Sequence of chain 2.A:
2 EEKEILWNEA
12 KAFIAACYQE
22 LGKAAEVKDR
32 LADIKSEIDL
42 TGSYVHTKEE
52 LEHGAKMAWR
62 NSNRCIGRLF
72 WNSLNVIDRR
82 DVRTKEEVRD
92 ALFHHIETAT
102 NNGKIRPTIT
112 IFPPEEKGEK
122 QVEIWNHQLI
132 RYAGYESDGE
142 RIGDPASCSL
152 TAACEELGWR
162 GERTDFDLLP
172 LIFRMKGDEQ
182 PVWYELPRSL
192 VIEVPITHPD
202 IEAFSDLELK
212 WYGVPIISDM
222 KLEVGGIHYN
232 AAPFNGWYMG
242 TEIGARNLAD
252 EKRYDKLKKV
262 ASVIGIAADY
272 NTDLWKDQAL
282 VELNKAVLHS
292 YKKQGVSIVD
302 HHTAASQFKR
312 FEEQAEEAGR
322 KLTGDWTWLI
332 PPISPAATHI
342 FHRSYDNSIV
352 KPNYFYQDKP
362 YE

This protein binds this small molecule.
Small molecule (SMILES): [H]/N=C(\Nc1cccc(O[C@H]2CN[C@H](COc3ccc(N=C(N)c4cccs4)cc3)C2)c1)c1cccs1

Binding-site contacts:
Ligand atom C04 contacts residue ILE218 of chain 2.A at 3.5 Å (hydrophobic).
Ligand atom C24 contacts residue TYR357 of chain 2.A at 3.5 Å (hydrophobic).
Ligand atom C02 contacts residue PHE235 of chain 2.A at 3.5 Å (hydrophobic).
Ligand atom C14 contacts residue ILE218 of chain 2.A at 3.6 Å (hydrophobic).
Ligand atom C12 contacts residue GLU243 of chain 2.A at 3.4 Å.
Ligand atom C13 contacts residue ILE218 of chain 2.A at 3.6 Å (hydrophobic).
Ligand atom C02 contacts residue GLY237 of chain 2.A at 3.1 Å.
Ligand atom C5' contacts residue TRP329 of chain 2.A at 3.2 Å (hydrophobic).
Ligand atom C18 contacts residue ILE218 of chain 2.A at 3.3 Å (hydrophobic).
Ligand atom C15 contacts residue HEM1 of chain 2.B at 3.6 Å.
Ligand atom C16 contacts residue HEM1 of chain 2.B at 3.6 Å.
Ligand atom S01 contacts residue HEM1 of chain 2.B at 3.3 Å (h-bond).
Ligand atom C03 contacts residue PRO216 of chain 2.A at 3.5 Å (hydrophobic).
Ligand atom C02 contacts residue ASN236 of chain 2.A at 3.5 Å.
Ligand atom C03 contacts residue ILE218 of chain 2.A at 3.6 Å (hydrophobic).
Ligand atom C22 contacts residue LYS360 of chain 2.A at 3.2 Å.
Ligand atom N27 contacts residue TYR357 of chain 2.A at 3.6 Å.
Ligand atom C2' contacts residue HIS128 of chain 2.A at 3.5 Å.
Ligand atom C02 contacts residue HEM1 of chain 2.B at 3.5 Å.
Ligand atom C5' contacts residue HEM1 of chain 2.B at 2.9 Å.
Ligand atom C22 contacts residue GLN358 of chain 2.A at 3.3 Å.
Ligand atom C04 contacts residue PRO216 of chain 2.A at 3.5 Å (hydrophobic).
Ligand atom N1' contacts residue HEM1 of chain 2.B at 3.2 Å (h-bond).
Ligand atom C24 contacts residue GLN358 of chain 2.A at 3.6 Å.
Ligand atom C5' contacts residue TYR357 of chain 2.A at 3.4 Å (hydrophobic).
Ligand atom N08 contacts residue TRP238 of chain 2.A at 3.0 Å (h-bond).
Ligand atom O17 contacts residue HEM1 of chain 2.B at 3.4 Å.
Ligand atom C03 contacts residue PHE235 of chain 2.A at 3.6 Å (hydrophobic).
Ligand atom C36 contacts residue TYR357 of chain 2.A at 3.5 Å (hydrophobic).
Ligand atom C4' contacts residue HEM1 of chain 2.B at 3.3 Å.
Ligand atom C3' contacts residue HIS128 of chain 2.A at 3.2 Å.
Ligand atom N08 contacts residue GLU243 of chain 2.A at 2.9 Å (salt-bridge).
Ligand atom S01 contacts residue GLY237 of chain 2.A at 3.5 Å (h-bond).
Ligand atom C4' contacts residue TYR357 of chain 2.A at 3.3 Å (hydrophobic).
Ligand atom N07 contacts residue GLU243 of chain 2.A at 2.6 Å (salt-bridge).
Ligand atom C06 contacts residue GLU243 of chain 2.A at 3.5 Å.
Ligand atom O37 contacts residue TYR357 of chain 2.A at 3.5 Å (h-bond).
Ligand atom C18 contacts residue HIS128 of chain 2.A at 3.2 Å.
Ligand atom C11 contacts residue GLU243 of chain 2.A at 3.2 Å.
Ligand atom C23 contacts residue GLN358 of chain 2.A at 3.0 Å.